A small-molecule ligand and the protein it binds are described below.
Small molecule (SMILES): CC(=O)N[C@@H](CC(C)C)C(=O)N[C@@H](C)C(=O)N[C@@H](CCC(=O)O)[C@@H](O)[C@H](C)CO

Binding-site contacts:
Ligand atom O contacts residue THR1 of chain 1.Y at 3.3 Å (h-bond).
Ligand atom O contacts residue ALA49 of chain 1.Y at 3.1 Å (h-bond).
Ligand atom O contacts residue ALA20 of chain 1.Y at 3.4 Å.
Ligand atom OE1 contacts residue MET45 of chain 1.Y at 3.2 Å.
Ligand atom OE2 contacts residue ALA49 of chain 1.Y at 3.7 Å.
Ligand atom OE2 contacts residue VAL31 of chain 1.Y at 3.3 Å.
Ligand atom CB contacts residue GLY47 of chain 1.Y at 3.6 Å.
Ligand atom N contacts residue GLY47 of chain 1.Y at 2.9 Å (h-bond).
Ligand atom C contacts residue GLY47 of chain 1.Y at 3.5 Å.
Ligand atom O contacts residue THR21 of chain 1.Y at 3.0 Å (h-bond).
Ligand atom CH3 contacts residue ASP126 of chain 1.Z at 3.4 Å.
Ligand atom C3 contacts residue THR1 of chain 1.Y at 2.5 Å.
Ligand atom CB contacts residue LYS33 of chain 1.Y at 3.8 Å.
Ligand atom CD2 contacts residue ALA22 of chain 1.Y at 3.6 Å (hydrophobic).
Ligand atom N contacts residue ASP126 of chain 1.Z at 3.2 Å (salt-bridge).
Ligand atom C1 contacts residue MES1 of chain 1.UA at 3.0 Å.
Ligand atom C contacts residue ASP126 of chain 1.Z at 3.8 Å.
Ligand atom N contacts residue THR21 of chain 1.Y at 3.1 Å (h-bond).
Ligand atom O contacts residue GLY48 of chain 1.Y at 3.8 Å.
Ligand atom C3 contacts residue THR21 of chain 1.Y at 3.8 Å.
Ligand atom OE1 contacts residue LYS33 of chain 1.Y at 3.8 Å.
Ligand atom N contacts residue THR1 of chain 1.Y at 3.6 Å (h-bond).
Ligand atom C2 contacts residue THR1 of chain 1.Y at 1.5 Å.
Ligand atom C1 contacts residue THR1 of chain 1.Y at 2.5 Å.
Ligand atom CD2 contacts residue ALA27 of chain 1.Y at 3.7 Å (hydrophobic).
Ligand atom CA contacts residue THR21 of chain 1.Y at 3.7 Å.
Ligand atom CB contacts residue THR1 of chain 1.Y at 2.7 Å.
Ligand atom O contacts residue TYR170 of chain 1.Y at 3.8 Å.
Ligand atom CA contacts residue THR1 of chain 1.Y at 2.4 Å.
Ligand atom CA contacts residue ARG19 of chain 1.Y at 3.8 Å.
Ligand atom O contacts residue THR21 of chain 1.Y at 3.5 Å (h-bond).
Ligand atom CD2 contacts residue THR21 of chain 1.Y at 3.7 Å.
Ligand atom O contacts residue GLY47 of chain 1.Y at 3.1 Å (h-bond).
Ligand atom C2 contacts residue MES1 of chain 1.UA at 3.7 Å.
Ligand atom C3 contacts residue ARG19 of chain 1.Y at 3.4 Å.
Ligand atom CA contacts residue GLY47 of chain 1.Y at 3.2 Å.
Ligand atom O contacts residue THR1 of chain 1.Y at 2.2 Å (h-bond).
Ligand atom O contacts residue MES1 of chain 1.UA at 3.2 Å (h-bond).
Ligand atom C3 contacts residue TYR170 of chain 1.Y at 3.1 Å (hydrophobic).
Ligand atom C contacts residue THR1 of chain 1.Y at 1.4 Å.

Sequence of chain 1.Z:
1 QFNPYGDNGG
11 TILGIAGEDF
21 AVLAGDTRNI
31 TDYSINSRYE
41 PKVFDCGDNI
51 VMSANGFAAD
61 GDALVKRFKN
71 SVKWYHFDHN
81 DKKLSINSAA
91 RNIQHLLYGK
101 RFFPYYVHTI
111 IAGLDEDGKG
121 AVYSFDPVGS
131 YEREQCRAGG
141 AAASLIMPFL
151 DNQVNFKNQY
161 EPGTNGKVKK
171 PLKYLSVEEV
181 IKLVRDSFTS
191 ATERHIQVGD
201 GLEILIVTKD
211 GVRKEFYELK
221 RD

Sequence of chain 1.Y:
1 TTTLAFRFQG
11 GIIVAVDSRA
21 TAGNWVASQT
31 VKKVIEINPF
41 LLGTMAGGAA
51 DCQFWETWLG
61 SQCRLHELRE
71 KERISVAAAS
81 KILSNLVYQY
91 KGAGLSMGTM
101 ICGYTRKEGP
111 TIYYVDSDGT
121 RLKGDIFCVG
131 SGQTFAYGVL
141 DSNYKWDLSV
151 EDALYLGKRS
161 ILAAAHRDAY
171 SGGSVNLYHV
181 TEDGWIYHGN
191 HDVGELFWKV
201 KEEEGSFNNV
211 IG